The protein below binds the small molecule below.
Small molecule (SMILES): CC(C)C[C@H](NP(=O)(O)O)C(N)=O

Sequence of chain 1.A:
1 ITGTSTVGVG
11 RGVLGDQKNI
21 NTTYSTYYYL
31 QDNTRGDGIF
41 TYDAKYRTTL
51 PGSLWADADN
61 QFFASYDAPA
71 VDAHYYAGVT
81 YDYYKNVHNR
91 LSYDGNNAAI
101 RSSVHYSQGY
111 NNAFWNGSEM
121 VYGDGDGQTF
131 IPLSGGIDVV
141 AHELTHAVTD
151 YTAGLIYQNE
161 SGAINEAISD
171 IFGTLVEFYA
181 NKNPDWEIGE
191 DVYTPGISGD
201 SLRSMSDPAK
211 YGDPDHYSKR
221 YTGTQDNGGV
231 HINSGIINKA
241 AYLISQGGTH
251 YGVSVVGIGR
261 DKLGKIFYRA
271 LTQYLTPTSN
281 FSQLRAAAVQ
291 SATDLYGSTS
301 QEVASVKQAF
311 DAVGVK

Binding-site contacts:
Ligand atom N contacts residue ALA113 of chain 1.A at 3.0 Å (h-bond).
Ligand atom O contacts residue HIS231 of chain 1.A at 3.4 Å.
Ligand atom O2 contacts residue HIS231 of chain 1.A at 2.8 Å (h-bond).
Ligand atom C contacts residue ARG203 of chain 1.A at 4.0 Å.
Ligand atom O1 contacts residue ALA113 of chain 1.A at 4.0 Å.
Ligand atom N1 contacts residue HIS231 of chain 1.A at 3.4 Å (h-bond).
Ligand atom O1 contacts residue GLU143 of chain 1.A at 2.4 Å (salt-bridge).
Ligand atom CA contacts residue GLU143 of chain 1.A at 3.6 Å.
Ligand atom O1 contacts residue ZN1 of chain 1.F at 2.8 Å.
Ligand atom O2 contacts residue TYR157 of chain 1.A at 3.2 Å (h-bond).
Ligand atom N1 contacts residue ASN112 of chain 1.A at 3.5 Å (h-bond).
Ligand atom O2 contacts residue ZN1 of chain 1.F at 2.1 Å.
Ligand atom CB contacts residue ALA113 of chain 1.A at 4.0 Å (hydrophobic).
Ligand atom P contacts residue ZN1 of chain 1.F at 3.0 Å.
Ligand atom O3 contacts residue ALA113 of chain 1.A at 3.8 Å.
Ligand atom CG contacts residue LEU202 of chain 1.A at 3.7 Å (hydrophobic).
Ligand atom O2 contacts residue HIS146 of chain 1.A at 3.7 Å.
Ligand atom O1 contacts residue HIS146 of chain 1.A at 3.2 Å (h-bond).
Ligand atom CD1 contacts residue HIS142 of chain 1.A at 4.0 Å.
Ligand atom CD2 contacts residue VAL139 of chain 1.A at 3.9 Å (hydrophobic).
Ligand atom P contacts residue HIS231 of chain 1.A at 4.1 Å.
Ligand atom N contacts residue ASN112 of chain 1.A at 3.1 Å (h-bond).
Ligand atom O1 contacts residue HIS142 of chain 1.A at 3.7 Å.
Ligand atom P contacts residue ALA113 of chain 1.A at 3.8 Å.
Ligand atom P contacts residue GLU143 of chain 1.A at 3.9 Å.
Ligand atom CD2 contacts residue LEU133 of chain 1.A at 3.8 Å (hydrophobic).
Ligand atom O3 contacts residue PHE114 of chain 1.A at 4.0 Å.
Ligand atom CD1 contacts residue ARG203 of chain 1.A at 3.9 Å.
Ligand atom CD2 contacts residue LEU202 of chain 1.A at 4.0 Å (hydrophobic).
Ligand atom O1 contacts residue PHE114 of chain 1.A at 4.0 Å.
Ligand atom N contacts residue GLU143 of chain 1.A at 3.4 Å (salt-bridge).
Ligand atom O2 contacts residue GLU166 of chain 1.A at 3.0 Å (salt-bridge).
Ligand atom CA contacts residue ALA113 of chain 1.A at 4.0 Å (hydrophobic).
Ligand atom O contacts residue ARG203 of chain 1.A at 2.8 Å (salt-bridge).
Ligand atom C contacts residue ASN112 of chain 1.A at 4.1 Å.
Ligand atom CB contacts residue GLU143 of chain 1.A at 3.6 Å.
Ligand atom CB contacts residue ASN112 of chain 1.A at 3.5 Å.
Ligand atom O2 contacts residue HIS142 of chain 1.A at 3.6 Å.
Ligand atom C contacts residue HIS231 of chain 1.A at 3.5 Å.
Ligand atom CA contacts residue ASN112 of chain 1.A at 3.7 Å.